Binding-site contacts:
Ligand atom OP5 contacts residue LYS178 of chain 1.D at 3.4 Å.
Ligand atom O0D contacts residue ILE206 of chain 1.D at 3.8 Å.
Ligand atom OP4 contacts residue LYS205 of chain 1.D at 3.8 Å.
Ligand atom O4 contacts residue LYS178 of chain 1.D at 4.1 Å.
Ligand atom O5 contacts residue VAL179 of chain 1.D at 3.4 Å (h-bond).
Ligand atom OP6 contacts residue LYS178 of chain 1.D at 3.9 Å.
Ligand atom C0G contacts residue LEU171 of chain 1.D at 4.0 Å (hydrophobic).
Ligand atom O5 contacts residue LYS178 of chain 1.D at 3.2 Å.
Ligand atom OP1 contacts residue THR203 of chain 1.D at 3.9 Å.
Ligand atom O3 contacts residue LYS205 of chain 1.D at 4.2 Å.
Ligand atom OP5 contacts residue ARG180 of chain 1.D at 4.2 Å.
Ligand atom C4 contacts residue ARG209 of chain 1.D at 4.2 Å.
Ligand atom C0L contacts residue THR172 of chain 1.D at 3.6 Å.
Ligand atom O0H contacts residue VAL179 of chain 1.D at 3.7 Å.
Ligand atom C0J contacts residue LEU171 of chain 1.D at 3.7 Å (hydrophobic).
Ligand atom OP3 contacts residue LEU171 of chain 1.D at 2.8 Å (h-bond).
Ligand atom O2 contacts residue ILE206 of chain 1.D at 3.9 Å.
Ligand atom O11 contacts residue LYS205 of chain 1.D at 4.0 Å.
Ligand atom P1 contacts residue ILE206 of chain 1.D at 4.1 Å.
Ligand atom OP1 contacts residue ILE206 of chain 1.D at 3.3 Å.
Ligand atom O0H contacts residue ILE206 of chain 1.D at 3.5 Å.
Ligand atom OP6 contacts residue ARG209 of chain 1.D at 2.7 Å (salt-bridge).
Ligand atom O0M contacts residue PHE201 of chain 1.D at 3.5 Å (h-bond).
Ligand atom P4 contacts residue LYS178 of chain 1.D at 4.1 Å.
Ligand atom C0I contacts residue ILE206 of chain 1.D at 3.9 Å (hydrophobic).
Ligand atom OP5 contacts residue ASP48 of chain 1.D at 4.0 Å.
Ligand atom C6 contacts residue ILE206 of chain 1.D at 4.0 Å (hydrophobic).
Ligand atom O1 contacts residue ILE206 of chain 1.D at 3.5 Å.
Ligand atom O0F contacts residue THR172 of chain 1.D at 3.1 Å (h-bond).
Ligand atom C5 contacts residue ARG47 of chain 1.D at 4.0 Å.
Ligand atom C0G contacts residue ILE206 of chain 1.D at 3.9 Å (hydrophobic).
Ligand atom C0N contacts residue THR172 of chain 1.D at 3.5 Å.
Ligand atom C0Q contacts residue ALA168 of chain 1.D at 4.1 Å (hydrophobic).
Ligand atom O0H contacts residue LEU171 of chain 1.D at 4.0 Å.
Ligand atom C0E contacts residue LEU202 of chain 1.D at 4.1 Å (hydrophobic).
Ligand atom P4 contacts residue ARG209 of chain 1.D at 3.7 Å.
Ligand atom C0P contacts residue THR172 of chain 1.D at 3.7 Å.
Ligand atom OP4 contacts residue ARG209 of chain 1.D at 2.7 Å (salt-bridge).
Ligand atom OP6 contacts residue ARG180 of chain 1.D at 2.9 Å.
Ligand atom C0C contacts residue LEU171 of chain 1.D at 4.0 Å (hydrophobic).

This protein binds this small molecule.
Small molecule (SMILES): CCCC(=O)OC[C@H](COP(=O)(O)O[C@H]1[C@H](O)[C@@H](O)[C@H](OP(=O)(O)O)[C@@H](OP(=O)(O)O)[C@H]1O)OC(=O)CCC

Sequence of chain 1.D:
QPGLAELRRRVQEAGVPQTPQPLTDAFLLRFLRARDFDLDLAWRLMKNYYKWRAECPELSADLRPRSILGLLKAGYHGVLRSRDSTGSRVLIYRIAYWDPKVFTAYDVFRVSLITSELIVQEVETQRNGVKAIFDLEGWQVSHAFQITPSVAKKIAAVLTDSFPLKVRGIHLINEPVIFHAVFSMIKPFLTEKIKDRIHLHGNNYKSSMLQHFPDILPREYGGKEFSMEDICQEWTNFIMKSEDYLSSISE